Binding-site contacts:
Ligand atom O33 contacts residue PHE288 of chain 1.E at 3.8 Å.
Ligand atom C20 contacts residue LEU339 of chain 1.E at 4.0 Å (hydrophobic).
Ligand atom S9 contacts residue LEU359 of chain 1.E at 4.1 Å.
Ligand atom C20 contacts residue VAL285 of chain 1.E at 3.9 Å (hydrophobic).
Ligand atom C30 contacts residue PHE288 of chain 1.E at 3.6 Å (hydrophobic).
Ligand atom C15 contacts residue PHE343 of chain 1.E at 3.5 Å (hydrophobic).
Ligand atom C37 contacts residue PHE343 of chain 1.E at 3.7 Å (hydrophobic).
Ligand atom O23 contacts residue PHE343 of chain 1.E at 3.5 Å.
Ligand atom C24 contacts residue LEU339 of chain 1.E at 3.7 Å (hydrophobic).
Ligand atom O32 contacts residue PHE288 of chain 1.E at 3.4 Å.
Ligand atom O12 contacts residue LEU359 of chain 1.E at 3.3 Å.
Ligand atom C37 contacts residue LEU339 of chain 1.E at 3.4 Å (hydrophobic).
Ligand atom C36 contacts residue VAL342 of chain 1.E at 4.1 Å (hydrophobic).
Ligand atom O32 contacts residue ARG384 of chain 1.E at 3.4 Å.
Ligand atom C3 contacts residue PRO281 of chain 1.E at 3.8 Å (hydrophobic).
Ligand atom C31 contacts residue ARG384 of chain 1.E at 3.5 Å.
Ligand atom C24 contacts residue PHE343 of chain 1.E at 3.9 Å (hydrophobic).
Ligand atom C38 contacts residue PHE343 of chain 1.E at 3.8 Å (hydrophobic).
Ligand atom O23 contacts residue LEU339 of chain 1.E at 3.4 Å (h-bond).
Ligand atom C28 contacts residue LEU372 of chain 1.E at 3.6 Å (hydrophobic).
Ligand atom O32 contacts residue TYR441 of chain 1.E at 3.8 Å.
Ligand atom C21 contacts residue VAL285 of chain 1.E at 3.9 Å (hydrophobic).
Ligand atom C22 contacts residue VAL285 of chain 1.E at 3.9 Å (hydrophobic).
Ligand atom C34 contacts residue LEU372 of chain 1.E at 3.6 Å (hydrophobic).
Ligand atom O33 contacts residue TYR441 of chain 1.E at 3.1 Å (h-bond).
Ligand atom C36 contacts residue LEU339 of chain 1.E at 3.8 Å (hydrophobic).
Ligand atom C7 contacts residue LEU359 of chain 1.E at 3.9 Å (hydrophobic).
Ligand atom C26 contacts residue PHE288 of chain 1.E at 3.9 Å (hydrophobic).
Ligand atom C31 contacts residue TYR441 of chain 1.E at 3.6 Å (hydrophobic).
Ligand atom C10 contacts residue LEU359 of chain 1.E at 3.8 Å (hydrophobic).
Ligand atom O33 contacts residue TYR292 of chain 1.E at 3.3 Å (h-bond).
Ligand atom O35 contacts residue VAL342 of chain 1.E at 3.7 Å.
Ligand atom O33 contacts residue ARG384 of chain 1.E at 3.2 Å.
Ligand atom O5 contacts residue LEU359 of chain 1.E at 4.0 Å.
Ligand atom C37 contacts residue VAL342 of chain 1.E at 3.7 Å (hydrophobic).
Ligand atom C2 contacts residue PRO281 of chain 1.E at 3.8 Å (hydrophobic).
Ligand atom C31 contacts residue PHE288 of chain 1.E at 3.4 Å (hydrophobic).
Ligand atom C1 contacts residue PRO281 of chain 1.E at 3.6 Å (hydrophobic).
Ligand atom C14 contacts residue PHE343 of chain 1.E at 3.8 Å (hydrophobic).
Ligand atom C34 contacts residue TRP375 of chain 1.E at 3.7 Å (hydrophobic).

Sequence of chain 1.E:
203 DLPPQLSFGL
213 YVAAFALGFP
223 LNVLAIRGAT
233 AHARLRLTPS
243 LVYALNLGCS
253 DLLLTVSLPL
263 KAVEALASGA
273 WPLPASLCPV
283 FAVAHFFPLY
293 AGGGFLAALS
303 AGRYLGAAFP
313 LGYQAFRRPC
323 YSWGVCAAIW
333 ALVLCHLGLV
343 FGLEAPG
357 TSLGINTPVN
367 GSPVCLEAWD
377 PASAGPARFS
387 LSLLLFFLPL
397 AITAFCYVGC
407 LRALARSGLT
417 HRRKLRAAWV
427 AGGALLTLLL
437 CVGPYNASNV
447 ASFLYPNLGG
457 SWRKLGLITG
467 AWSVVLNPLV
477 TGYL

A protein and the small-molecule ligand that binds it are described below.
Small molecule (SMILES): Cc1cc(OCCCS(C)(=O)=O)cc(C)c1-c1cccc(COc2ccc3c(c2)OC[C@H]3CC(=O)O)c1